This protein binds this small molecule.
Small molecule (SMILES): CC(=O)N[C@@H]1[C@@H](O)[C@H](O)[C@@H](CO)O[C@H]1O

Sequence of chain 1.A:
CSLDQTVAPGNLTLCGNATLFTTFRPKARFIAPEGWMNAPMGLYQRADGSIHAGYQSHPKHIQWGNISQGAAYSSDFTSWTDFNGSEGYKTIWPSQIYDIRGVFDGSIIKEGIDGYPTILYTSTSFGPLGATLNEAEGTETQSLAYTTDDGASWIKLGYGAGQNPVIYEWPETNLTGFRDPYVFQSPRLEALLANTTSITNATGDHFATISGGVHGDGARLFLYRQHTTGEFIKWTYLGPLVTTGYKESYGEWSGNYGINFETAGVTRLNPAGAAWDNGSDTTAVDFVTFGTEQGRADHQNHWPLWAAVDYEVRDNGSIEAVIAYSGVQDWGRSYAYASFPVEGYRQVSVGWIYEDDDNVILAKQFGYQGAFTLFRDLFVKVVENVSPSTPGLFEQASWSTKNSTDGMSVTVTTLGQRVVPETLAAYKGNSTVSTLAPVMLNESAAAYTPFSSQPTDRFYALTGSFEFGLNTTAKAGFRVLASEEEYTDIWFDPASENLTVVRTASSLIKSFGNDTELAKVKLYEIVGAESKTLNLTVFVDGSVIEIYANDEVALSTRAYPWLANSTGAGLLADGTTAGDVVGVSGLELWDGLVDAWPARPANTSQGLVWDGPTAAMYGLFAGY

Binding-site contacts:
Ligand atom O5 contacts residue ASN553 of chain 1.A at 2.3 Å (h-bond).
Ligand atom C7 contacts residue THR543 of chain 1.A at 3.8 Å.
Ligand atom C4 contacts residue ASN553 of chain 1.A at 4.2 Å.
Ligand atom C8 contacts residue ASN553 of chain 1.A at 4.3 Å.
Ligand atom N2 contacts residue ASN553 of chain 1.A at 2.8 Å (h-bond).
Ligand atom C5 contacts residue ASN553 of chain 1.A at 3.6 Å.
Ligand atom C2 contacts residue ASN553 of chain 1.A at 2.4 Å.
Ligand atom C1 contacts residue ASN553 of chain 1.A at 1.4 Å.
Ligand atom C8 contacts residue LYS549 of chain 1.A at 3.4 Å.
Ligand atom O7 contacts residue ASN553 of chain 1.A at 4.4 Å.
Ligand atom O7 contacts residue THR543 of chain 1.A at 3.1 Å (h-bond).
Ligand atom C3 contacts residue ASN553 of chain 1.A at 3.7 Å.
Ligand atom C7 contacts residue ASN553 of chain 1.A at 3.6 Å.
Ligand atom C8 contacts residue THR543 of chain 1.A at 4.4 Å.